Binding-site contacts:
Ligand atom CG contacts residue TYR123 of chain 1.A at 3.9 Å (hydrophobic).
Ligand atom CG2 contacts residue SER159 of chain 1.A at 3.9 Å.
Ligand atom N contacts residue TYR123 of chain 1.A at 3.6 Å.
Ligand atom N contacts residue SER159 of chain 1.A at 3.2 Å (h-bond).
Ligand atom C contacts residue SER159 of chain 1.A at 3.8 Å.
Ligand atom CB contacts residue SER143 of chain 1.A at 3.2 Å.
Ligand atom N contacts residue SER143 of chain 1.A at 2.9 Å (h-bond).
Ligand atom N contacts residue HIS36 of chain 1.A at 3.7 Å.
Ligand atom CG2 contacts residue SER143 of chain 1.A at 3.1 Å.
Ligand atom CG2 contacts residue GLY139 of chain 1.A at 4.0 Å.
Ligand atom CG2 contacts residue GLY160 of chain 1.A at 4.0 Å.
Ligand atom CA contacts residue GLY160 of chain 1.A at 4.0 Å.
Ligand atom O contacts residue GLY161 of chain 1.A at 3.0 Å (h-bond).
Ligand atom CA contacts residue SER159 of chain 1.A at 3.4 Å.
Ligand atom CB contacts residue HIS36 of chain 1.A at 3.5 Å.
Ligand atom CG1 contacts residue VAL163 of chain 1.A at 3.5 Å (hydrophobic).
Ligand atom O1 contacts residue GLY141 of chain 1.A at 2.6 Å (h-bond).
Ligand atom CB contacts residue ARG140 of chain 1.A at 4.0 Å.
Ligand atom CG2 contacts residue MET158 of chain 1.A at 3.5 Å (hydrophobic).
Ligand atom B contacts residue SER143 of chain 1.A at 1.6 Å.
Ligand atom CD contacts residue TYR123 of chain 1.A at 3.5 Å (hydrophobic).
Ligand atom C contacts residue TYR123 of chain 1.A at 3.6 Å (hydrophobic).
Ligand atom O1 contacts residue ASP142 of chain 1.A at 3.3 Å (salt-bridge).
Ligand atom O1 contacts residue SER143 of chain 1.A at 2.4 Å (h-bond).
Ligand atom C contacts residue GLY161 of chain 1.A at 3.6 Å.
Ligand atom B contacts residue GLY141 of chain 1.A at 4.0 Å.
Ligand atom CG1 contacts residue ARG140 of chain 1.A at 3.9 Å.
Ligand atom O2 contacts residue SER143 of chain 1.A at 2.4 Å (h-bond).
Ligand atom CA contacts residue TYR123 of chain 1.A at 3.8 Å (hydrophobic).
Ligand atom B contacts residue HIS36 of chain 1.A at 3.5 Å.
Ligand atom O2 contacts residue HIS36 of chain 1.A at 2.6 Å (h-bond).
Ligand atom CA contacts residue SER143 of chain 1.A at 2.5 Å.
Ligand atom CB contacts residue GLY139 of chain 1.A at 3.5 Å.
Ligand atom CG1 contacts residue GLY139 of chain 1.A at 3.9 Å.
Ligand atom CA contacts residue GLY161 of chain 1.A at 3.3 Å.
Ligand atom N contacts residue TYR123 of chain 1.A at 3.9 Å.
Ligand atom O contacts residue GLY160 of chain 1.A at 3.2 Å.
Ligand atom O contacts residue TYR123 of chain 1.A at 3.6 Å.
Ligand atom N contacts residue GLY161 of chain 1.A at 2.9 Å (h-bond).
Ligand atom O1 contacts residue ARG140 of chain 1.A at 3.8 Å.

Sequence of chain 1.A:
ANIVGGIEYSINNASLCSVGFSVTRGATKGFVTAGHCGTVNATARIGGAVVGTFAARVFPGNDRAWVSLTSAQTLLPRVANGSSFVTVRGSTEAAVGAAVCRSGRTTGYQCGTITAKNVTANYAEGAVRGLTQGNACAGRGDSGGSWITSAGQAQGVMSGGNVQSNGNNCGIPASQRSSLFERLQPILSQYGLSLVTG

The protein below binds the small molecule below.
Small molecule (SMILES): CC(C)[C@H](NC(=O)[C@@H]1CCCN1C(=O)[C@H](C)NC(=O)[C@H](C)N)B(O)O